Binding-site contacts:
Ligand atom C3 contacts residue SER202 of chain 1.A at 4.2 Å.
Ligand atom C6 contacts residue ASP243 of chain 1.A at 3.1 Å.
Ligand atom C5 contacts residue LYS239 of chain 1.A at 4.4 Å.
Ligand atom O7 contacts residue GLN345 of chain 1.A at 2.8 Å (h-bond).
Ligand atom O4 contacts residue ASP243 of chain 1.A at 3.0 Å (salt-bridge).
Ligand atom O1 contacts residue PHE240 of chain 1.A at 4.4 Å.
Ligand atom O5 contacts residue PHE240 of chain 1.A at 3.9 Å.
Ligand atom C4 contacts residue SER202 of chain 1.A at 4.0 Å.
Ligand atom O4 contacts residue SER202 of chain 1.A at 4.5 Å.
Ligand atom O1 contacts residue NDG1 of chain 1.C at 3.8 Å.
Ligand atom C6 contacts residue LYS239 of chain 1.A at 3.2 Å.
Ligand atom O7 contacts residue VAL200 of chain 1.A at 3.7 Å.
Ligand atom O3 contacts residue SER202 of chain 1.A at 3.0 Å (h-bond).
Ligand atom C2 contacts residue SER202 of chain 1.A at 4.2 Å.
Ligand atom C4 contacts residue ASP243 of chain 1.A at 3.3 Å.
Ligand atom O3 contacts residue GLN201 of chain 1.A at 3.4 Å.
Ligand atom O6 contacts residue SER202 of chain 1.A at 4.3 Å.
Ligand atom O7 contacts residue SER202 of chain 1.A at 4.5 Å.
Ligand atom C7 contacts residue GLN201 of chain 1.A at 4.5 Å.
Ligand atom O6 contacts residue ASN244 of chain 1.A at 4.0 Å.
Ligand atom C8 contacts residue VAL200 of chain 1.A at 3.4 Å (hydrophobic).
Ligand atom N2 contacts residue VAL200 of chain 1.A at 4.2 Å.
Ligand atom O6 contacts residue LYS239 of chain 1.A at 3.9 Å.
Ligand atom O6 contacts residue PHE240 of chain 1.A at 3.4 Å.
Ligand atom C7 contacts residue GLN345 of chain 1.A at 4.0 Å.
Ligand atom C7 contacts residue VAL200 of chain 1.A at 3.6 Å (hydrophobic).
Ligand atom C6 contacts residue PHE240 of chain 1.A at 3.7 Å (hydrophobic).
Ligand atom C5 contacts residue ASP243 of chain 1.A at 3.8 Å.
Ligand atom O6 contacts residue ASP243 of chain 1.A at 2.7 Å (salt-bridge).
Ligand atom O7 contacts residue GLN201 of chain 1.A at 4.2 Å.

This small molecule binds to this protein.
Small molecule (SMILES): CC(=O)N[C@@H]1[C@@H](O)[C@H](O)[C@@H](CO)O[C@H]1O

Sequence of chain 1.A:
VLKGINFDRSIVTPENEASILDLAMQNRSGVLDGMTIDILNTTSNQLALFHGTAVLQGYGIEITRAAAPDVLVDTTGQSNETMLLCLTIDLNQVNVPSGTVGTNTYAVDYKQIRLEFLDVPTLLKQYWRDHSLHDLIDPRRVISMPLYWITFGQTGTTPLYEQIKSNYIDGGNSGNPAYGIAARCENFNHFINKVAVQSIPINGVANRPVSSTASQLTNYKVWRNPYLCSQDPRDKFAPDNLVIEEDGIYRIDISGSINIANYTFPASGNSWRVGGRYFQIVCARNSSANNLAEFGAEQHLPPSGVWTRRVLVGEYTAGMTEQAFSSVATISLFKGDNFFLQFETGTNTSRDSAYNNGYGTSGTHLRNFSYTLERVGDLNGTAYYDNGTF